The small molecule below binds the protein below.
Small molecule (SMILES): COc1cc(-c2ccc(=O)[nH]n2)ccc1OC(F)F

Sequence of chain 1.G:
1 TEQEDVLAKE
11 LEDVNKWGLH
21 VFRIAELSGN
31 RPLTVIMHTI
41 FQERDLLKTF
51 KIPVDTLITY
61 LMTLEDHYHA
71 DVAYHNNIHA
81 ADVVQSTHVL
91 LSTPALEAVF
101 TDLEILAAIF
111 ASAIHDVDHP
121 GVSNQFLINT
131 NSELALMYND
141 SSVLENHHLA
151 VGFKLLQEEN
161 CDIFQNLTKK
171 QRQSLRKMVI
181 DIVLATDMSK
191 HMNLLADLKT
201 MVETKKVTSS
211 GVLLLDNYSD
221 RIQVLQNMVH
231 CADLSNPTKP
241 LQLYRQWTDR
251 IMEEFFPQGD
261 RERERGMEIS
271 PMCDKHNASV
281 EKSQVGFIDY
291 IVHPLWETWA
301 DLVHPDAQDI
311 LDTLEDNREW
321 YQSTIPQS

Binding-site contacts:
Ligand atom O18 contacts residue GLN284 of chain 1.G at 3.0 Å (h-bond).
Ligand atom C19 contacts residue GLN284 of chain 1.G at 3.5 Å.
Ligand atom F16 contacts residue ASN236 of chain 1.G at 3.1 Å.
Ligand atom N4 contacts residue PHE255 of chain 1.G at 4.0 Å.
Ligand atom F16 contacts residue PRO237 of chain 1.G at 3.7 Å.
Ligand atom C14 contacts residue THR248 of chain 1.G at 3.6 Å.
Ligand atom O15 contacts residue GLN284 of chain 1.G at 3.3 Å (h-bond).
Ligand atom C13 contacts residue ILE251 of chain 1.G at 4.1 Å (hydrophobic).
Ligand atom C11 contacts residue ILE251 of chain 1.G at 3.9 Å (hydrophobic).
Ligand atom C8 contacts residue PHE287 of chain 1.G at 3.8 Å (hydrophobic).
Ligand atom C12 contacts residue TYR74 of chain 1.G at 4.1 Å (hydrophobic).
Ligand atom F16 contacts residue TYR244 of chain 1.G at 3.5 Å.
Ligand atom C9 contacts residue PHE287 of chain 1.G at 3.8 Å (hydrophobic).
Ligand atom O15 contacts residue PHE287 of chain 1.G at 4.1 Å.
Ligand atom O1 contacts residue MET188 of chain 1.G at 3.3 Å.
Ligand atom F17 contacts residue TYR74 of chain 1.G at 3.9 Å.
Ligand atom C12 contacts residue ILE251 of chain 1.G at 4.0 Å (hydrophobic).
Ligand atom C9 contacts residue PHE255 of chain 1.G at 4.1 Å (hydrophobic).
Ligand atom C2 contacts residue MET188 of chain 1.G at 3.6 Å (hydrophobic).
Ligand atom C13 contacts residue PHE287 of chain 1.G at 3.9 Å (hydrophobic).
Ligand atom C19 contacts residue MET272 of chain 1.G at 3.3 Å (hydrophobic).
Ligand atom C11 contacts residue GLN284 of chain 1.G at 4.2 Å.
Ligand atom F16 contacts residue PHE287 of chain 1.G at 4.2 Å.
Ligand atom C7 contacts residue MET188 of chain 1.G at 3.8 Å (hydrophobic).
Ligand atom O18 contacts residue PHE287 of chain 1.G at 3.7 Å.
Ligand atom F17 contacts residue THR248 of chain 1.G at 3.3 Å.
Ligand atom C14 contacts residue TYR244 of chain 1.G at 3.8 Å (hydrophobic).
Ligand atom O15 contacts residue ILE251 of chain 1.G at 3.7 Å.
Ligand atom F17 contacts residue ILE251 of chain 1.G at 3.5 Å.
Ligand atom C19 contacts residue PHE287 of chain 1.G at 3.8 Å (hydrophobic).
Ligand atom C10 contacts residue PHE287 of chain 1.G at 3.7 Å (hydrophobic).
Ligand atom C10 contacts residue GLN284 of chain 1.G at 4.1 Å.
Ligand atom C11 contacts residue PHE287 of chain 1.G at 3.6 Å (hydrophobic).
Ligand atom C12 contacts residue PHE287 of chain 1.G at 3.9 Å (hydrophobic).
Ligand atom C14 contacts residue ILE251 of chain 1.G at 4.1 Å (hydrophobic).
Ligand atom C14 contacts residue GLN284 of chain 1.G at 3.6 Å.
Ligand atom C19 contacts residue SER283 of chain 1.G at 4.1 Å.
Ligand atom F17 contacts residue TRP247 of chain 1.G at 3.3 Å.
Ligand atom F16 contacts residue GLN284 of chain 1.G at 4.1 Å.
Ligand atom F17 contacts residue ASN236 of chain 1.G at 3.6 Å.